Sequence of chain 1.E:
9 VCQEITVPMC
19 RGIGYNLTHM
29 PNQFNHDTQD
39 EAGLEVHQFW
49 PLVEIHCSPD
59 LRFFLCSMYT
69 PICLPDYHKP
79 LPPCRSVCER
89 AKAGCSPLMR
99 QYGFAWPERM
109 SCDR

The small molecule below binds the protein below.
Small molecule (SMILES): CC(=O)N[C@@H]1[C@@H](O)[C@H](O)[C@@H](CO)O[C@H]1O

Binding-site contacts:
Ligand atom C2 contacts residue ASN24 of chain 1.E at 3.4 Å.
Ligand atom N2 contacts residue ASN24 of chain 1.E at 4.0 Å.
Ligand atom O7 contacts residue ASN24 of chain 1.E at 3.2 Å (h-bond).
Ligand atom C7 contacts residue ASN24 of chain 1.E at 3.9 Å.
Ligand atom C1 contacts residue ASN24 of chain 1.E at 3.1 Å.
Ligand atom O6 contacts residue ASN24 of chain 1.E at 4.5 Å.
Ligand atom O6 contacts residue ARG19 of chain 1.E at 2.8 Å (salt-bridge).
Ligand atom O5 contacts residue ASN24 of chain 1.E at 3.3 Å (h-bond).
Ligand atom C6 contacts residue ARG19 of chain 1.E at 4.2 Å.